Sequence of chain 20.A:
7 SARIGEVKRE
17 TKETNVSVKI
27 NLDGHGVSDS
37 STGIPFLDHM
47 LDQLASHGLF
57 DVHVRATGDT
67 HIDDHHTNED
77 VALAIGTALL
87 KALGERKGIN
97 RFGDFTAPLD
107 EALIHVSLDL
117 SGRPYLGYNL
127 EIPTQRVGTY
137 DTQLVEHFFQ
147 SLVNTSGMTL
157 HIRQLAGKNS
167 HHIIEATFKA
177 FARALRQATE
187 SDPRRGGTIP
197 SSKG

This small molecule binds to this protein.
Small molecule (SMILES): O=P(O)(O)C[C@@H](O)Cn1cncn1

Sequence of chain 8.A:
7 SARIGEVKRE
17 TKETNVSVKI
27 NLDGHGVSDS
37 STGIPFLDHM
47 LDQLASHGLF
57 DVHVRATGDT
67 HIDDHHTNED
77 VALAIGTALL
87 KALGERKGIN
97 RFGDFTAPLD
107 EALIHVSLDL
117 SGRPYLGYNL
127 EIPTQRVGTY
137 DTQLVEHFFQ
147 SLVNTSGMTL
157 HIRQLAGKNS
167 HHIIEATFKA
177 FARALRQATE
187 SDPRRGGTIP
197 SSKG

Sequence of chain 21.A:
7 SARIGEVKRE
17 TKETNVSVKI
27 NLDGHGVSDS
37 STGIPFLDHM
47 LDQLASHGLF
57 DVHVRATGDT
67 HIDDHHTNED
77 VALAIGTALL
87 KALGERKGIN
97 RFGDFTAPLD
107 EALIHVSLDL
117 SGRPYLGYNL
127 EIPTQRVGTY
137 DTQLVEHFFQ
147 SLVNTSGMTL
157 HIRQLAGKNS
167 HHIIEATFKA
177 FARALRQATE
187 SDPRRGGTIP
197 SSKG

Binding-site contacts:
Ligand atom C5 contacts residue HIS71 of chain 8.A at 3.1 Å.
Ligand atom C5 contacts residue 5LD1 of chain 21.E at 0.3 Å.
Ligand atom O12 contacts residue SER197 of chain 21.A at 2.6 Å (h-bond).
Ligand atom N4 contacts residue GLU75 of chain 8.A at 3.1 Å (salt-bridge).
Ligand atom N1 contacts residue HIS167 of chain 20.A at 3.1 Å (h-bond).
Ligand atom N4 contacts residue 5LD1 of chain 21.E at 0.1 Å (h-bond).
Ligand atom O13 contacts residue MN1 of chain 21.B at 2.4 Å.
Ligand atom N4 contacts residue HIS168 of chain 20.A at 3.3 Å (h-bond).
Ligand atom N4 contacts residue MN1 of chain 21.C at 2.2 Å.
Ligand atom O13 contacts residue GLU19 of chain 8.A at 2.7 Å (salt-bridge).
Ligand atom N1 contacts residue 5LD1 of chain 21.E at 0.4 Å (h-bond).
Ligand atom C8 contacts residue 5LD1 of chain 21.E at 0.3 Å.
Ligand atom O10 contacts residue ARG97 of chain 21.A at 2.8 Å (salt-bridge).
Ligand atom C7 contacts residue 5LD1 of chain 21.E at 0.5 Å.
Ligand atom C3 contacts residue MN1 of chain 21.C at 3.2 Å.
Ligand atom C6 contacts residue GLU171 of chain 20.A at 3.2 Å.
Ligand atom C6 contacts residue 5LD1 of chain 21.E at 1.4 Å.
Ligand atom C5 contacts residue HIS167 of chain 20.A at 3.3 Å.
Ligand atom N1 contacts residue HIS72 of chain 8.A at 3.3 Å (h-bond).
Ligand atom C5 contacts residue MN1 of chain 21.C at 3.2 Å.
Ligand atom O12 contacts residue ARG97 of chain 21.A at 2.8 Å (salt-bridge).
Ligand atom O10 contacts residue 5LD1 of chain 21.E at 0.5 Å (h-bond).
Ligand atom N2 contacts residue 5LD1 of chain 21.E at 0.8 Å (h-bond).
Ligand atom O11 contacts residue ARG119 of chain 21.A at 2.9 Å (salt-bridge).
Ligand atom N2 contacts residue MN1 of chain 21.B at 3.3 Å.
Ligand atom C7 contacts residue GLU19 of chain 8.A at 3.4 Å.
Ligand atom C5 contacts residue MN1 of chain 21.B at 3.3 Å.
Ligand atom O10 contacts residue ARG119 of chain 21.A at 3.0 Å (salt-bridge).
Ligand atom O11 contacts residue 5LD1 of chain 21.E at 0.1 Å (h-bond).
Ligand atom C3 contacts residue 5LD1 of chain 21.E at 0.6 Å.
Ligand atom N4 contacts residue HIS71 of chain 8.A at 3.0 Å (h-bond).
Ligand atom O13 contacts residue HIS72 of chain 8.A at 3.2 Å (h-bond).
Ligand atom N1 contacts residue GLU171 of chain 20.A at 3.1 Å (salt-bridge).
Ligand atom O11 contacts residue LYS199 of chain 21.A at 2.6 Å (salt-bridge).
Ligand atom P9 contacts residue 5LD1 of chain 21.E at 0.2 Å.
Ligand atom N1 contacts residue MN1 of chain 21.B at 2.2 Å.
Ligand atom O10 contacts residue LYS175 of chain 20.A at 2.8 Å (salt-bridge).
Ligand atom O13 contacts residue 5LD1 of chain 21.E at 0.7 Å (h-bond).
Ligand atom O13 contacts residue GLU171 of chain 20.A at 3.4 Å (salt-bridge).
Ligand atom O12 contacts residue 5LD1 of chain 21.E at 0.3 Å (h-bond).